Sequence of chain 1.A:
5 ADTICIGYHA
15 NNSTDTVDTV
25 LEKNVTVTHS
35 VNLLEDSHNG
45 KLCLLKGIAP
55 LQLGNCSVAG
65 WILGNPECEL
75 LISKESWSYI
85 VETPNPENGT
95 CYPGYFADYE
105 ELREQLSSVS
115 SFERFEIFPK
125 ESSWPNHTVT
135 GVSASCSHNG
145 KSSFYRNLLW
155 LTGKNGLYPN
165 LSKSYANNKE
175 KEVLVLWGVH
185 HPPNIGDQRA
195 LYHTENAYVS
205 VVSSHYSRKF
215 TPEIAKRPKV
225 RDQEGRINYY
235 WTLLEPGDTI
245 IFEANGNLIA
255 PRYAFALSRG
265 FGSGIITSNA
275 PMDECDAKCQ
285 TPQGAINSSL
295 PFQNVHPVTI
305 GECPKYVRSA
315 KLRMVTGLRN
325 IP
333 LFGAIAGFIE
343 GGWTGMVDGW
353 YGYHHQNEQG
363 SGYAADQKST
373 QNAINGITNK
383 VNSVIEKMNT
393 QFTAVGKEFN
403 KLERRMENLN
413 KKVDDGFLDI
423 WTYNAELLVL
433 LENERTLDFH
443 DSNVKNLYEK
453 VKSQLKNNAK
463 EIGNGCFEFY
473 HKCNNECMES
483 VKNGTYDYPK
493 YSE

Binding-site contacts:
Ligand atom C3 contacts residue ASN164 of chain 1.A at 3.8 Å.
Ligand atom C5 contacts residue TYR202 of chain 1.A at 4.4 Å (hydrophobic).
Ligand atom C5 contacts residue ASN164 of chain 1.A at 3.7 Å.
Ligand atom O6 contacts residue TYR202 of chain 1.A at 3.6 Å.
Ligand atom O7 contacts residue ASN164 of chain 1.A at 3.0 Å (h-bond).
Ligand atom C7 contacts residue ASN164 of chain 1.A at 3.1 Å.
Ligand atom C1 contacts residue ASN164 of chain 1.A at 1.4 Å.
Ligand atom O5 contacts residue TYR202 of chain 1.A at 3.6 Å.
Ligand atom O5 contacts residue ASN164 of chain 1.A at 2.4 Å (h-bond).
Ligand atom C5 contacts residue ASN249 of chain 1.A at 3.9 Å.
Ligand atom O6 contacts residue ASN249 of chain 1.A at 4.5 Å.
Ligand atom C2 contacts residue ASN164 of chain 1.A at 2.5 Å.
Ligand atom C6 contacts residue ASN249 of chain 1.A at 3.4 Å.
Ligand atom N2 contacts residue ASN164 of chain 1.A at 2.9 Å (h-bond).
Ligand atom C4 contacts residue ASN164 of chain 1.A at 4.2 Å.
Ligand atom C8 contacts residue ASN164 of chain 1.A at 4.1 Å.
Ligand atom O5 contacts residue ASN249 of chain 1.A at 3.9 Å.
Ligand atom C6 contacts residue TYR202 of chain 1.A at 3.7 Å (hydrophobic).

A small-molecule ligand and the protein it binds are described below.
Small molecule (SMILES): CC(=O)N[C@@H]1[C@@H](O)[C@H](O)[C@@H](CO)O[C@H]1O